Binding-site contacts:
Ligand atom C3 contacts residue TRP86 of chain 1.B at 3.9 Å (hydrophobic).
Ligand atom O2 contacts residue TRP86 of chain 1.B at 3.3 Å (h-bond).
Ligand atom C5 contacts residue TRP86 of chain 1.B at 3.6 Å (hydrophobic).
Ligand atom C1 contacts residue TRP86 of chain 1.B at 1.5 Å (hydrophobic).
Ligand atom O2 contacts residue SER84 of chain 1.B at 4.0 Å.
Ligand atom C6 contacts residue TRP86 of chain 1.B at 4.1 Å (hydrophobic).
Ligand atom O3 contacts residue TRP86 of chain 1.B at 4.4 Å.
Ligand atom C4 contacts residue TRP86 of chain 1.B at 4.3 Å (hydrophobic).
Ligand atom O5 contacts residue TRP86 of chain 1.B at 2.2 Å.
Ligand atom O2 contacts residue ARG100 of chain 1.B at 4.5 Å.
Ligand atom C2 contacts residue TRP86 of chain 1.B at 2.8 Å (hydrophobic).
Ligand atom O2 contacts residue THR85 of chain 1.B at 3.4 Å.

Sequence of chain 1.B:
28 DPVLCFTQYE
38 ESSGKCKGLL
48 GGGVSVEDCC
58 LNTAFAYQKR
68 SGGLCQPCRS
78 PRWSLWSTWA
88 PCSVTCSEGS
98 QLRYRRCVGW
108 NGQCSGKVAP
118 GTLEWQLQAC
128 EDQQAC

A small-molecule ligand and the protein it binds are described below.
Small molecule (SMILES): OC[C@H]1O[C@H](O)[C@@H](O)[C@@H](O)[C@@H]1O